Sequence of chain 1.C:
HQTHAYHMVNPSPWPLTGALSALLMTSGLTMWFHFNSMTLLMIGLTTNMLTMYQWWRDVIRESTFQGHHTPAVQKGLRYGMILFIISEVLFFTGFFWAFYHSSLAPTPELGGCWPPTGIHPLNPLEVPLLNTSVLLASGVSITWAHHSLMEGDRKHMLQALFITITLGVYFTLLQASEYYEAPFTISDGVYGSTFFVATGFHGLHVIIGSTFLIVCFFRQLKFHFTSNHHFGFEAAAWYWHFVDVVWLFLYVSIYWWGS

Binding-site contacts:
Ligand atom C11 contacts residue TYR304 of chain 1.A at 4.5 Å (hydrophobic).
Ligand atom C20 contacts residue PGV1 of chain 1.HB at 4.3 Å.
Ligand atom C22 contacts residue PGV1 of chain 1.HB at 4.1 Å.
Ligand atom C2 contacts residue THR301 of chain 1.A at 4.0 Å.
Ligand atom O12 contacts residue ASP298 of chain 1.A at 4.5 Å.
Ligand atom O26 contacts residue HIS233 of chain 1.A at 3.6 Å (h-bond).
Ligand atom C12 contacts residue THR301 of chain 1.A at 3.7 Å.
Ligand atom C1 contacts residue THR301 of chain 1.A at 4.5 Å.
Ligand atom C2 contacts residue ASP300 of chain 1.A at 3.7 Å.
Ligand atom C21 contacts residue HIS233 of chain 1.A at 3.6 Å.
Ligand atom O25 contacts residue HIS103 of chain 1.C at 2.6 Å (h-bond).
Ligand atom C1 contacts residue TYR304 of chain 1.A at 3.4 Å (hydrophobic).
Ligand atom C19 contacts residue TYR304 of chain 1.A at 4.1 Å (hydrophobic).
Ligand atom O26 contacts residue PGV1 of chain 1.HB at 3.4 Å (h-bond).
Ligand atom O3 contacts residue ASP300 of chain 1.A at 3.5 Å.
Ligand atom C23 contacts residue TRP99 of chain 1.C at 3.7 Å (hydrophobic).
Ligand atom C9 contacts residue THR301 of chain 1.A at 4.4 Å.
Ligand atom O25 contacts residue HIS233 of chain 1.A at 3.9 Å.
Ligand atom C11 contacts residue PHE305 of chain 1.A at 4.0 Å (hydrophobic).
Ligand atom C15 contacts residue PGV1 of chain 1.HB at 3.6 Å.
Ligand atom C2 contacts residue TYR304 of chain 1.A at 4.1 Å (hydrophobic).
Ligand atom C23 contacts residue PGV1 of chain 1.HB at 4.2 Å.
Ligand atom C3 contacts residue ASP300 of chain 1.A at 4.5 Å.
Ligand atom C1 contacts residue ASP300 of chain 1.A at 4.4 Å.
Ligand atom C12 contacts residue PHE305 of chain 1.A at 4.0 Å (hydrophobic).
Ligand atom C23 contacts residue HIS233 of chain 1.A at 3.6 Å.
Ligand atom C24 contacts residue TRP99 of chain 1.C at 3.7 Å (hydrophobic).
Ligand atom C24 contacts residue HIS103 of chain 1.C at 3.2 Å.
Ligand atom C20 contacts residue TRP288 of chain 1.A at 4.2 Å (hydrophobic).
Ligand atom O25 contacts residue TRP99 of chain 1.C at 2.8 Å (h-bond).
Ligand atom C18 contacts residue TRP288 of chain 1.A at 4.0 Å (hydrophobic).
Ligand atom O25 contacts residue PGV1 of chain 1.HB at 3.0 Å (h-bond).
Ligand atom C21 contacts residue TRP288 of chain 1.A at 3.9 Å (hydrophobic).
Ligand atom C7 contacts residue PGV1 of chain 1.HB at 4.4 Å.
Ligand atom C24 contacts residue HIS233 of chain 1.A at 3.6 Å.
Ligand atom C24 contacts residue PGV1 of chain 1.HB at 3.2 Å.
Ligand atom C11 contacts residue THR301 of chain 1.A at 3.8 Å.
Ligand atom O12 contacts residue THR301 of chain 1.A at 2.7 Å (h-bond).
Ligand atom C16 contacts residue PGV1 of chain 1.HB at 3.9 Å.
Ligand atom O26 contacts residue HIS103 of chain 1.C at 3.0 Å (h-bond).

Sequence of chain 1.A:
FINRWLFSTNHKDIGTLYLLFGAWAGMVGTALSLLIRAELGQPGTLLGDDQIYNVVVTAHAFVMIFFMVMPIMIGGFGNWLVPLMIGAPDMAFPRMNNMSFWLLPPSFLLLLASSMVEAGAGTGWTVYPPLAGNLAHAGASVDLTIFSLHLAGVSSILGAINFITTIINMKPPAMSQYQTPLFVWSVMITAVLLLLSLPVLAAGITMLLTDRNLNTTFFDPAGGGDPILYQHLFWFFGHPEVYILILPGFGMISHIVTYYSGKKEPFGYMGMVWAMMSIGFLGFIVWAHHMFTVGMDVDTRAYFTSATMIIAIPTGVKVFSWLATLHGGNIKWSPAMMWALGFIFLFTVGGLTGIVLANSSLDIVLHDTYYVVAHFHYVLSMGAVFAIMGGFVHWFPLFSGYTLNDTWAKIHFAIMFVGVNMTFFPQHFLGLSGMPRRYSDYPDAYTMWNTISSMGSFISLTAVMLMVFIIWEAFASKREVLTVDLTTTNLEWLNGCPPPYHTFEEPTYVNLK

This small molecule binds to this protein.
Small molecule (SMILES): C[C@H](CCC(=O)O)[C@H]1CC[C@H]2[C@@H]3[C@H](O)C[C@@H]4C[C@H](O)CC[C@]4(C)[C@H]3C[C@H](O)[C@]12C